Binding-site contacts:
Ligand atom C contacts residue ARG94 of chain 1.A at 3.4 Å.
Ligand atom OAI contacts residue GLU189 of chain 1.A at 3.0 Å (salt-bridge).
Ligand atom OXT contacts residue SER140 of chain 1.A at 2.8 Å (h-bond).
Ligand atom C contacts residue TYR60 of chain 1.A at 3.5 Å (hydrophobic).
Ligand atom OAC contacts residue TYR215 of chain 1.A at 3.1 Å (h-bond).
Ligand atom OAB contacts residue GLU189 of chain 1.A at 2.8 Å (salt-bridge).
Ligand atom CAR contacts residue TYR60 of chain 1.A at 3.5 Å (hydrophobic).
Ligand atom OAP contacts residue VAL136 of chain 1.A at 3.5 Å.
Ligand atom CA contacts residue THR89 of chain 1.A at 3.5 Å.
Ligand atom N contacts residue THR89 of chain 1.A at 2.9 Å (h-bond).
Ligand atom C contacts residue SER140 of chain 1.A at 3.2 Å.
Ligand atom CA contacts residue GLU189 of chain 1.A at 3.7 Å.
Ligand atom N contacts residue GLU189 of chain 1.A at 2.8 Å (salt-bridge).
Ligand atom C contacts residue THR89 of chain 1.A at 3.6 Å.
Ligand atom CB contacts residue TYR60 of chain 1.A at 3.5 Å (hydrophobic).
Ligand atom OXT contacts residue GLY139 of chain 1.A at 3.3 Å.
Ligand atom OAB contacts residue MET188 of chain 1.A at 3.7 Å.
Ligand atom CAF contacts residue SER192 of chain 1.A at 3.5 Å.
Ligand atom OAE contacts residue THR141 of chain 1.A at 3.1 Å (h-bond).
Ligand atom OAC contacts residue SER192 of chain 1.A at 3.4 Å (h-bond).
Ligand atom CA contacts residue SER140 of chain 1.A at 3.2 Å.
Ligand atom O contacts residue TYR60 of chain 1.A at 3.5 Å.
Ligand atom CAH contacts residue GLU12 of chain 1.A at 3.6 Å.
Ligand atom OAC contacts residue GLU189 of chain 1.A at 2.8 Å (salt-bridge).
Ligand atom O contacts residue ARG94 of chain 1.A at 2.8 Å (salt-bridge).
Ligand atom OAA contacts residue THR141 of chain 1.A at 2.7 Å (h-bond).
Ligand atom OXT contacts residue ARG94 of chain 1.A at 2.8 Å (salt-bridge).
Ligand atom CAG contacts residue SER192 of chain 1.A at 3.5 Å.
Ligand atom N contacts residue PRO87 of chain 1.A at 2.8 Å (h-bond).
Ligand atom OAE contacts residue GLY139 of chain 1.A at 3.6 Å.
Ligand atom CAQ contacts residue GLU12 of chain 1.A at 3.5 Å.
Ligand atom CAD contacts residue THR141 of chain 1.A at 3.3 Å.
Ligand atom CAF contacts residue MET188 of chain 1.A at 3.8 Å (hydrophobic).
Ligand atom O contacts residue LEU88 of chain 1.A at 3.5 Å.
Ligand atom CAO contacts residue SER172 of chain 1.A at 3.6 Å.
Ligand atom OXT contacts residue TYR60 of chain 1.A at 3.2 Å.
Ligand atom O contacts residue PRO87 of chain 1.A at 3.5 Å (h-bond).
Ligand atom OAE contacts residue SER140 of chain 1.A at 3.2 Å (h-bond).
Ligand atom O contacts residue THR89 of chain 1.A at 2.8 Å (h-bond).
Ligand atom CAO contacts residue MET188 of chain 1.A at 3.7 Å (hydrophobic).

A protein and the small-molecule ligand that binds it are described below.
Small molecule (SMILES): N[C@@H](C[C@]1(C(=O)O)C[C@H]2OC[C@@H](O)[C@@H](O)[C@H]2O1)C(=O)O

Sequence of chain 1.A:
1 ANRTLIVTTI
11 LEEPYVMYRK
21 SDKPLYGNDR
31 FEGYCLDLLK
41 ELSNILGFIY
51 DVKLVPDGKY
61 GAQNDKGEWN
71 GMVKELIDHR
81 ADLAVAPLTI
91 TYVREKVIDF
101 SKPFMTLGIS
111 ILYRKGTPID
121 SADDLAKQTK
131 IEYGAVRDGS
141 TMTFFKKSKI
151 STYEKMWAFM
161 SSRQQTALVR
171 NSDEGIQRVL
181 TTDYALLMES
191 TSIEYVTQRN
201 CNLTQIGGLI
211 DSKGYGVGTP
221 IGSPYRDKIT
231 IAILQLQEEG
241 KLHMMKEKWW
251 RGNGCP